Binding-site contacts:
Ligand atom C1 contacts residue GLN19 of chain 1.A at 3.5 Å.
Ligand atom O7 contacts residue ASN27 of chain 1.A at 4.3 Å.
Ligand atom C4 contacts residue ASN27 of chain 1.A at 4.1 Å.
Ligand atom O7 contacts residue VAL20 of chain 1.A at 3.9 Å.
Ligand atom C7 contacts residue ASN27 of chain 1.A at 3.8 Å.
Ligand atom O5 contacts residue ASN27 of chain 1.A at 2.1 Å (h-bond).
Ligand atom C7 contacts residue ASP21 of chain 1.A at 3.4 Å.
Ligand atom C8 contacts residue ASP21 of chain 1.A at 2.6 Å.
Ligand atom C5 contacts residue ASN27 of chain 1.A at 3.5 Å.
Ligand atom C6 contacts residue ASN27 of chain 1.A at 4.5 Å.
Ligand atom C1 contacts residue ASN27 of chain 1.A at 1.4 Å.
Ligand atom O6 contacts residue ASN27 of chain 1.A at 3.9 Å.
Ligand atom C3 contacts residue ASN27 of chain 1.A at 3.7 Å.
Ligand atom O7 contacts residue ASP21 of chain 1.A at 3.4 Å (salt-bridge).
Ligand atom C2 contacts residue ASP21 of chain 1.A at 4.4 Å.
Ligand atom C2 contacts residue ASN27 of chain 1.A at 2.4 Å.
Ligand atom O7 contacts residue GLN19 of chain 1.A at 3.7 Å.
Ligand atom N2 contacts residue GLN19 of chain 1.A at 4.1 Å.
Ligand atom N2 contacts residue ASN27 of chain 1.A at 2.9 Å (h-bond).
Ligand atom N2 contacts residue ASP21 of chain 1.A at 4.1 Å.

Sequence of chain 1.A:
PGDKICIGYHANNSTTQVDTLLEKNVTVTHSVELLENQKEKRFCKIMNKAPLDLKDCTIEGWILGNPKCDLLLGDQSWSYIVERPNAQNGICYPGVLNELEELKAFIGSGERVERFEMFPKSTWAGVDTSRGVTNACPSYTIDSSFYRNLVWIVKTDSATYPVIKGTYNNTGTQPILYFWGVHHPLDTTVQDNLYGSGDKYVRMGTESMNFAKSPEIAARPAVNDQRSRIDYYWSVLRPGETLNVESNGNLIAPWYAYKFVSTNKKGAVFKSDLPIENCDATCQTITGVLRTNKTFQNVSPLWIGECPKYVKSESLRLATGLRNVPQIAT

The small molecule below binds the protein below.
Small molecule (SMILES): CC(=O)N[C@@H]1[C@@H](O)[C@H](O)[C@@H](CO)O[C@H]1O